Binding-site contacts:
Ligand atom C3 contacts residue ARG333 of chain 1.B at 3.9 Å.
Ligand atom C3 contacts residue CYS119 of chain 1.B at 2.8 Å (hydrophobic).
Ligand atom C1 contacts residue ARG333 of chain 1.B at 4.3 Å.
Ligand atom P1 contacts residue ARG124 of chain 1.B at 3.8 Å.
Ligand atom O3 contacts residue UD11 of chain 1.N at 2.8 Å (h-bond).
Ligand atom O2 contacts residue LYS22 of chain 1.B at 2.6 Å (salt-bridge).
Ligand atom C3 contacts residue ARG124 of chain 1.B at 3.9 Å.
Ligand atom O4 contacts residue ARG399 of chain 1.B at 3.3 Å (salt-bridge).
Ligand atom O1 contacts residue ASN23 of chain 1.B at 3.9 Å.
Ligand atom C3 contacts residue ASP307 of chain 1.B at 4.2 Å.
Ligand atom C2 contacts residue LEU372 of chain 1.B at 4.1 Å (hydrophobic).
Ligand atom C3 contacts residue ILE121 of chain 1.B at 3.8 Å (hydrophobic).
Ligand atom P1 contacts residue ARG95 of chain 1.B at 3.9 Å.
Ligand atom P1 contacts residue ARG399 of chain 1.B at 3.7 Å.
Ligand atom O4 contacts residue GLY118 of chain 1.B at 3.3 Å.
Ligand atom C2 contacts residue LYS22 of chain 1.B at 3.7 Å.
Ligand atom O1 contacts residue LEU372 of chain 1.B at 4.1 Å.
Ligand atom C2 contacts residue ARG399 of chain 1.B at 3.9 Å.
Ligand atom O4 contacts residue ARG95 of chain 1.B at 3.6 Å.
Ligand atom P1 contacts residue CYS119 of chain 1.B at 3.8 Å.
Ligand atom O3 contacts residue ARG95 of chain 1.B at 3.7 Å.
Ligand atom O2 contacts residue ARG399 of chain 1.B at 2.9 Å (salt-bridge).
Ligand atom C3 contacts residue UD11 of chain 1.N at 3.5 Å.
Ligand atom O1 contacts residue UD11 of chain 1.N at 2.6 Å (h-bond).
Ligand atom O2 contacts residue ASP50 of chain 1.B at 3.8 Å.
Ligand atom P1 contacts residue LYS22 of chain 1.B at 3.8 Å.
Ligand atom O1 contacts residue CYS119 of chain 1.B at 4.0 Å.
Ligand atom O2 contacts residue UD11 of chain 1.N at 3.6 Å.
Ligand atom C2 contacts residue UD11 of chain 1.N at 3.7 Å.
Ligand atom O2 contacts residue ARG95 of chain 1.B at 3.8 Å.
Ligand atom O3 contacts residue ARG124 of chain 1.B at 2.8 Å (salt-bridge).
Ligand atom O4 contacts residue ARG124 of chain 1.B at 2.9 Å (salt-bridge).
Ligand atom P1 contacts residue UD11 of chain 1.N at 3.9 Å.
Ligand atom O4 contacts residue CYS119 of chain 1.B at 2.7 Å (h-bond).
Ligand atom C2 contacts residue CYS119 of chain 1.B at 2.8 Å (hydrophobic).
Ligand atom C1 contacts residue CYS119 of chain 1.B at 1.8 Å (hydrophobic).
Ligand atom C1 contacts residue LEU372 of chain 1.B at 4.4 Å (hydrophobic).
Ligand atom C1 contacts residue UD11 of chain 1.N at 4.0 Å.
Ligand atom C1 contacts residue ARG399 of chain 1.B at 4.3 Å.
Ligand atom O1 contacts residue LYS22 of chain 1.B at 3.3 Å (salt-bridge).

Sequence of chain 1.B:
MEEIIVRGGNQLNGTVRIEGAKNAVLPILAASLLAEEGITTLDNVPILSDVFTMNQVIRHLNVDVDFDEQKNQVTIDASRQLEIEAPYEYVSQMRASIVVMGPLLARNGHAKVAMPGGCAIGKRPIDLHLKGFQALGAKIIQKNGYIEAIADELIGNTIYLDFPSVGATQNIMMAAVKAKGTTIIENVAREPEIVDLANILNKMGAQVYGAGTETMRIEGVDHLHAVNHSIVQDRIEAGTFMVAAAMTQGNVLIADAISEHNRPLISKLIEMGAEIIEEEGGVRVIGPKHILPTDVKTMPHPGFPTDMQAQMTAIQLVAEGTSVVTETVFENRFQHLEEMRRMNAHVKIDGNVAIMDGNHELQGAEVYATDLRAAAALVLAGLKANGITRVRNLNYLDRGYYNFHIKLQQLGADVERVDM

The small molecule below binds the protein below.
Small molecule (SMILES): CC[C@H](O)P(=O)(O)O